Binding-site contacts:
Ligand atom O1G contacts residue HIS20 of chain 1.B at 4.4 Å.
Ligand atom O1G contacts residue GLY96 of chain 1.B at 3.8 Å.
Ligand atom C4 contacts residue ASN121 of chain 1.B at 4.3 Å.
Ligand atom PG contacts residue GLY21 of chain 1.B at 3.9 Å.
Ligand atom O1A contacts residue GLY21 of chain 1.B at 4.4 Å.
Ligand atom O3G contacts residue GLY21 of chain 1.B at 2.7 Å (h-bond).
Ligand atom PG contacts residue LYS22 of chain 1.B at 3.3 Å.
Ligand atom PG contacts residue ASP19 of chain 1.B at 3.9 Å.
Ligand atom O2B contacts residue ASP19 of chain 1.B at 2.7 Å (salt-bridge).
Ligand atom O1G contacts residue HIS17 of chain 1.B at 4.2 Å.
Ligand atom PB contacts residue ASP19 of chain 1.B at 3.8 Å.
Ligand atom O3' contacts residue ASP19 of chain 1.B at 3.9 Å.
Ligand atom O4' contacts residue LYS150 of chain 1.B at 4.4 Å.
Ligand atom C5' contacts residue LYS150 of chain 1.B at 3.8 Å.
Ligand atom O2' contacts residue ASP19 of chain 1.B at 3.5 Å (salt-bridge).
Ligand atom O3G contacts residue ASP19 of chain 1.B at 3.1 Å.
Ligand atom PA contacts residue THR24 of chain 1.B at 4.1 Å.
Ligand atom C8 contacts residue ASN121 of chain 1.B at 3.9 Å.
Ligand atom O2A contacts residue THR24 of chain 1.B at 2.8 Å (h-bond).
Ligand atom O2G contacts residue GLY21 of chain 1.B at 3.9 Å.
Ligand atom O1A contacts residue THR24 of chain 1.B at 4.2 Å.
Ligand atom PG contacts residue HIS20 of chain 1.B at 4.4 Å.
Ligand atom O3G contacts residue HIS20 of chain 1.B at 3.2 Å (h-bond).
Ligand atom O2G contacts residue THR23 of chain 1.B at 3.0 Å.
Ligand atom O1G contacts residue LYS22 of chain 1.B at 2.6 Å (salt-bridge).
Ligand atom O2G contacts residue LYS22 of chain 1.B at 2.9 Å (salt-bridge).
Ligand atom C3B contacts residue THR24 of chain 1.B at 4.0 Å.
Ligand atom N7 contacts residue ASN121 of chain 1.B at 3.2 Å (h-bond).
Ligand atom O6 contacts residue ASN121 of chain 1.B at 3.6 Å.
Ligand atom O1G contacts residue ASP19 of chain 1.B at 3.2 Å (salt-bridge).
Ligand atom O5' contacts residue LYS150 of chain 1.B at 4.3 Å.
Ligand atom O2G contacts residue THR24 of chain 1.B at 3.9 Å.
Ligand atom PA contacts residue LYS150 of chain 1.B at 4.0 Å.
Ligand atom O3A contacts residue ASP19 of chain 1.B at 3.7 Å.
Ligand atom O1A contacts residue LYS150 of chain 1.B at 3.0 Å (salt-bridge).
Ligand atom C5 contacts residue ASN121 of chain 1.B at 3.5 Å.
Ligand atom C6 contacts residue ASN121 of chain 1.B at 3.7 Å.
Ligand atom N7 contacts residue VAL153 of chain 1.B at 4.0 Å.
Ligand atom O3G contacts residue LYS22 of chain 1.B at 3.8 Å.
Ligand atom O1G contacts residue VAL18 of chain 1.B at 4.2 Å.

Sequence of chain 1.B:
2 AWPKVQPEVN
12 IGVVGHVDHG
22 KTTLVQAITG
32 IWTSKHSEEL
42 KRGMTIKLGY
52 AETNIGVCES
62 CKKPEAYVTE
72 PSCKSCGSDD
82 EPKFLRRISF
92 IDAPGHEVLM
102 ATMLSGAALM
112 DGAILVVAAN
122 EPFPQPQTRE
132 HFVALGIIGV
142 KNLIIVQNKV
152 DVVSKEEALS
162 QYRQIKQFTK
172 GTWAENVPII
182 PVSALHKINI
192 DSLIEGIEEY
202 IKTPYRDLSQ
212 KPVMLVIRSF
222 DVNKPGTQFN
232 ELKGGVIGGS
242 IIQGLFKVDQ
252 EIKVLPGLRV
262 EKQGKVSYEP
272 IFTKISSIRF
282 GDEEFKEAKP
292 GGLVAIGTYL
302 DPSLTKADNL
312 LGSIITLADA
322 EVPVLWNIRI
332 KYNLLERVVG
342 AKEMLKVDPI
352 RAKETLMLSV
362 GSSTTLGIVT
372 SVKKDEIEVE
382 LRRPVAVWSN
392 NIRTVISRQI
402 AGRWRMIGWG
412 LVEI

The small molecule below binds the protein below.
Small molecule (SMILES): Nc1nc2c(ncn2[C@@H]2O[C@H](CO[P](=O)(O)O[P](=O)(O)CP(=O)(O)O)[C@@H](O)[C@H]2O)c(=O)[nH]1